A small-molecule ligand and the protein it binds are described below.
Small molecule (SMILES): CC1(C)S[C@H]([C@H](NC(=O)[C@H](N)c2ccccc2)C(=O)O)N[C@H]1C(=O)O

Binding-site contacts:
Ligand atom OXT contacts residue HIS162 of chain 1.B at 3.0 Å (h-bond).
Ligand atom O4 contacts residue HIS95 of chain 1.B at 3.9 Å.
Ligand atom C1 contacts residue ASN193 of chain 1.B at 3.6 Å.
Ligand atom C2 contacts residue HIS223 of chain 1.B at 3.8 Å.
Ligand atom O2 contacts residue LYS184 of chain 1.B at 2.9 Å (salt-bridge).
Ligand atom C10 contacts residue LEU38 of chain 1.B at 3.6 Å (hydrophobic).
Ligand atom C2 contacts residue MN1 of chain 1.K at 3.0 Å.
Ligand atom O3 contacts residue ASP97 of chain 1.B at 3.7 Å.
Ligand atom C9 contacts residue MET40 of chain 1.B at 3.6 Å (hydrophobic).
Ligand atom O2 contacts residue ASN193 of chain 1.B at 3.0 Å (h-bond).
Ligand atom N3 contacts residue HIS223 of chain 1.B at 3.8 Å.
Ligand atom C11 contacts residue TRP66 of chain 1.B at 3.6 Å (hydrophobic).
Ligand atom O3 contacts residue GLN96 of chain 1.B at 3.5 Å.
Ligand atom O1 contacts residue HIS162 of chain 1.B at 3.9 Å.
Ligand atom O3 contacts residue TRP66 of chain 1.B at 3.5 Å.
Ligand atom OXT contacts residue HIS95 of chain 1.B at 3.0 Å (h-bond).
Ligand atom C16 contacts residue MN1 of chain 1.K at 3.8 Å.
Ligand atom C16 contacts residue HIS223 of chain 1.B at 3.3 Å.
Ligand atom C14 contacts residue MN1 of chain 1.J at 3.8 Å.
Ligand atom O1 contacts residue HIS223 of chain 1.B at 3.0 Å (h-bond).
Ligand atom O2 contacts residue HIS162 of chain 1.B at 3.8 Å.
Ligand atom C13 contacts residue MN1 of chain 1.K at 3.4 Å.
Ligand atom OXT contacts residue MN1 of chain 1.J at 2.2 Å.
Ligand atom C14 contacts residue ASP97 of chain 1.B at 4.0 Å.
Ligand atom C2 contacts residue HIS162 of chain 1.B at 3.7 Å.
Ligand atom C15 contacts residue MN1 of chain 1.J at 3.2 Å.
Ligand atom C11 contacts residue LEU38 of chain 1.B at 3.9 Å (hydrophobic).
Ligand atom O1 contacts residue CYS181 of chain 1.B at 3.4 Å.
Ligand atom C2 contacts residue LYS184 of chain 1.B at 3.5 Å.
Ligand atom C13 contacts residue ASP97 of chain 1.B at 3.6 Å.
Ligand atom C12 contacts residue MN1 of chain 1.K at 3.1 Å.
Ligand atom N3 contacts residue MN1 of chain 1.J at 3.9 Å.
Ligand atom C15 contacts residue HIS95 of chain 1.B at 3.5 Å.
Ligand atom O4 contacts residue ASN193 of chain 1.B at 3.0 Å (h-bond).
Ligand atom O2 contacts residue GLY192 of chain 1.B at 3.4 Å.
Ligand atom O1 contacts residue LYS184 of chain 1.B at 3.3 Å (salt-bridge).
Ligand atom N2 contacts residue GLN96 of chain 1.B at 2.9 Å (h-bond).
Ligand atom O1 contacts residue MN1 of chain 1.K at 2.2 Å.
Ligand atom N3 contacts residue MN1 of chain 1.K at 2.4 Å.
Ligand atom N3 contacts residue ASP97 of chain 1.B at 3.3 Å (salt-bridge).

Sequence of chain 1.B:
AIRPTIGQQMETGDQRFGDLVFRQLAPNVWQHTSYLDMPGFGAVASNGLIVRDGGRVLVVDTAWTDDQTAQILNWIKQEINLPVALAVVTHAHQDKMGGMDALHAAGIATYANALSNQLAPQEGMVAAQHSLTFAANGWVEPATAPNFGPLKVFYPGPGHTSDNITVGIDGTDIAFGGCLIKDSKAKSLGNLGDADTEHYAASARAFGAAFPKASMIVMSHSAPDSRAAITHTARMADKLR